Sequence of chain 1.B:
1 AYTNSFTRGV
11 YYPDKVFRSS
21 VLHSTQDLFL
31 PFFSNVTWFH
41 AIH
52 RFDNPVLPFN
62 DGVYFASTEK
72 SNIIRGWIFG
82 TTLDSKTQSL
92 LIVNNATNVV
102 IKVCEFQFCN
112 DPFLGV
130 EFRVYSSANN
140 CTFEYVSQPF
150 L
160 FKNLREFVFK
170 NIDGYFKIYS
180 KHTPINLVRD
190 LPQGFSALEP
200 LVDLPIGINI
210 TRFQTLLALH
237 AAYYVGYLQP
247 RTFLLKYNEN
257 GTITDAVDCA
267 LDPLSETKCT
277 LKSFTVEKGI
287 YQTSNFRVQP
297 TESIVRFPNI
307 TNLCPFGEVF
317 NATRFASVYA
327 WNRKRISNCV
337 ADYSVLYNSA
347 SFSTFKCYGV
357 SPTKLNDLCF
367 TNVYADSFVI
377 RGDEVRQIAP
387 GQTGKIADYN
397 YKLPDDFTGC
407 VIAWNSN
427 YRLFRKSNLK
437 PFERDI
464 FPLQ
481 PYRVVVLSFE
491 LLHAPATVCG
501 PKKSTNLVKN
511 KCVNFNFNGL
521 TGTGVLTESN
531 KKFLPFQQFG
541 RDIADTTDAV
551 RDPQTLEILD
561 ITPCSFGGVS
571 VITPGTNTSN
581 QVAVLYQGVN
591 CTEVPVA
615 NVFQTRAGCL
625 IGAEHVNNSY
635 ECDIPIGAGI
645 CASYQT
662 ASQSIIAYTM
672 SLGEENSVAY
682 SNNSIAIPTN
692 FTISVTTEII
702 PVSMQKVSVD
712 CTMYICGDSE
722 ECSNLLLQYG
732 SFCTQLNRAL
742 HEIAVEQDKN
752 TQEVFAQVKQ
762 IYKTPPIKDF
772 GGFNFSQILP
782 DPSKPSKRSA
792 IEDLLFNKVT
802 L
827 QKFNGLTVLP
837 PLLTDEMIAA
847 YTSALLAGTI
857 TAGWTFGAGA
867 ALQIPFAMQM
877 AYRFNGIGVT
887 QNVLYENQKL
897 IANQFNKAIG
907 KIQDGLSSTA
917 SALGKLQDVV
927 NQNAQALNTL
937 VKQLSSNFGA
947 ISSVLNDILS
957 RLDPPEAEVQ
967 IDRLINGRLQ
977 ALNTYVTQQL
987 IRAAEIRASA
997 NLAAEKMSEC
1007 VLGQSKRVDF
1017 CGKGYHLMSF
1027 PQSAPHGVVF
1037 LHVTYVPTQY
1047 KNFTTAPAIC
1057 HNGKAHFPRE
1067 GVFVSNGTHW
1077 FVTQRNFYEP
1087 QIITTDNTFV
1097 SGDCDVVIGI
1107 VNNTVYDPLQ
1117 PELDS

The small molecule below binds the protein below.
Small molecule (SMILES): CC(=O)N[C@H]1[C@H](O[C@H]2[C@H](O)[C@@H](NC(C)=O)CO[C@@H]2CO)O[C@H](CO)[C@@H](O)[C@@H]1O

Binding-site contacts:
Ligand atom C2 contacts residue ASN590 of chain 1.B at 2.4 Å.
Ligand atom C7 contacts residue ASN590 of chain 1.B at 3.7 Å.
Ligand atom C8 contacts residue GLN618 of chain 1.B at 3.6 Å.
Ligand atom C5 contacts residue ASN590 of chain 1.B at 3.7 Å.
Ligand atom C1 contacts residue ASN590 of chain 1.B at 1.4 Å.
Ligand atom O5 contacts residue ASN590 of chain 1.B at 2.4 Å (h-bond).
Ligand atom C5 contacts residue THR592 of chain 1.B at 4.5 Å.
Ligand atom N2 contacts residue ASN590 of chain 1.B at 2.8 Å (h-bond).
Ligand atom C3 contacts residue ASN590 of chain 1.B at 3.7 Å.
Ligand atom C4 contacts residue ASN590 of chain 1.B at 4.2 Å.
Ligand atom O7 contacts residue ASN590 of chain 1.B at 4.1 Å.